The small molecule below binds the protein below.
Small molecule (SMILES): CC(=O)N[C@H]1[C@H](O[C@H]2[C@H](O)[C@@H](NC(C)=O)CO[C@@H]2CO)O[C@H](CO)[C@@H](O)[C@@H]1O

Binding-site contacts:
Ligand atom C6 contacts residue ASN366 of chain 1.A at 4.2 Å.
Ligand atom C5 contacts residue ASN366 of chain 1.A at 3.7 Å.
Ligand atom C7 contacts residue SER362 of chain 1.A at 4.0 Å.
Ligand atom O7 contacts residue ASN366 of chain 1.A at 3.8 Å.
Ligand atom O6 contacts residue THR368 of chain 1.A at 3.5 Å.
Ligand atom C7 contacts residue ASN366 of chain 1.A at 3.5 Å.
Ligand atom C8 contacts residue GLY363 of chain 1.A at 3.8 Å.
Ligand atom C4 contacts residue ASN366 of chain 1.A at 4.2 Å.
Ligand atom C2 contacts residue ASN366 of chain 1.A at 2.4 Å.
Ligand atom C8 contacts residue SER362 of chain 1.A at 3.7 Å.
Ligand atom C1 contacts residue ASN366 of chain 1.A at 1.5 Å.
Ligand atom N2 contacts residue SER362 of chain 1.A at 4.2 Å.
Ligand atom O7 contacts residue GLY363 of chain 1.A at 4.2 Å.
Ligand atom C5 contacts residue THR368 of chain 1.A at 4.2 Å.
Ligand atom O6 contacts residue ASN366 of chain 1.A at 3.7 Å.
Ligand atom O5 contacts residue THR368 of chain 1.A at 3.7 Å.
Ligand atom O5 contacts residue ASN366 of chain 1.A at 2.4 Å (h-bond).
Ligand atom C6 contacts residue THR368 of chain 1.A at 3.6 Å.
Ligand atom N2 contacts residue ASN366 of chain 1.A at 2.8 Å (h-bond).
Ligand atom C3 contacts residue ASN366 of chain 1.A at 3.7 Å.
Ligand atom C7 contacts residue GLY363 of chain 1.A at 4.2 Å.

Sequence of chain 1.A:
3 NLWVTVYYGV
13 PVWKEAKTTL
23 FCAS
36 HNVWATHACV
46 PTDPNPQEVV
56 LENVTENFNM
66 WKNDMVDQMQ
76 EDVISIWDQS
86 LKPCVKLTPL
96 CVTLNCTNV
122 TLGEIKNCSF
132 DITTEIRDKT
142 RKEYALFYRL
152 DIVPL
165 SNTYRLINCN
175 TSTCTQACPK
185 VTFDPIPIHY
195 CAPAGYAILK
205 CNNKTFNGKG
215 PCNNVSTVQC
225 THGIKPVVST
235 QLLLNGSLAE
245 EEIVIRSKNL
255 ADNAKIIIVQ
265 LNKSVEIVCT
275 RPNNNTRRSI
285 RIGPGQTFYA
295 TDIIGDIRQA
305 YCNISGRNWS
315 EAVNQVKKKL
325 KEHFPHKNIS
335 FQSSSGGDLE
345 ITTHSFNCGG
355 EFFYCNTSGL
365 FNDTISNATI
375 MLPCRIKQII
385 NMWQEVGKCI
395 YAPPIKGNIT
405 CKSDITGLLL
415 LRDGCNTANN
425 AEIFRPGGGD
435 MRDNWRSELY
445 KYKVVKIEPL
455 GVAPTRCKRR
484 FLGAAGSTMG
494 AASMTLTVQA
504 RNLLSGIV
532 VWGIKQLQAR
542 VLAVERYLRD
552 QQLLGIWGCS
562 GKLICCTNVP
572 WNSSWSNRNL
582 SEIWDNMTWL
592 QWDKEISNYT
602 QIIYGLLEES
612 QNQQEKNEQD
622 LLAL